Sequence of chain 1.D:
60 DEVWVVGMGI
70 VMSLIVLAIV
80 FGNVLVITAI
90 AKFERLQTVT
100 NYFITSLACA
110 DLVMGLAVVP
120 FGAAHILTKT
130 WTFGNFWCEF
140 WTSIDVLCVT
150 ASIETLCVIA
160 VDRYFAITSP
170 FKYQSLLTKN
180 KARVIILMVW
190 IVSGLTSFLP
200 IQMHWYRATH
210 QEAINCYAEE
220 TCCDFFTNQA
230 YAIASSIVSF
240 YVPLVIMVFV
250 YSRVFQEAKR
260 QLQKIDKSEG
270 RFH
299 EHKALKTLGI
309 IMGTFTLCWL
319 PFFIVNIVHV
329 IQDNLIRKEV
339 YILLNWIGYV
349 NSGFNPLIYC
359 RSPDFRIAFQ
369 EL

Binding-site contacts:
Ligand atom CAC contacts residue SER234 of chain 1.D at 3.3 Å.
Ligand atom OAM contacts residue TYR347 of chain 1.D at 4.4 Å.
Ligand atom CAB contacts residue VAL148 of chain 1.D at 4.3 Å (hydrophobic).
Ligand atom OAL contacts residue SER234 of chain 1.D at 2.4 Å (h-bond).
Ligand atom CAH contacts residue PHE224 of chain 1.D at 3.1 Å (hydrophobic).
Ligand atom CAE contacts residue PHE224 of chain 1.D at 4.3 Å (hydrophobic).
Ligand atom CAH contacts residue TYR339 of chain 1.D at 4.0 Å (hydrophobic).
Ligand atom CAH contacts residue PHE320 of chain 1.D at 4.0 Å (hydrophobic).
Ligand atom CAJ contacts residue ASP144 of chain 1.D at 3.7 Å.
Ligand atom CAA contacts residue VAL145 of chain 1.D at 4.2 Å (hydrophobic).
Ligand atom CAO contacts residue ASP144 of chain 1.D at 3.9 Å.
Ligand atom CAG contacts residue ASN324 of chain 1.D at 4.3 Å.
Ligand atom OAK contacts residue PHE224 of chain 1.D at 4.5 Å.
Ligand atom OAM contacts residue ASP144 of chain 1.D at 2.7 Å (salt-bridge).
Ligand atom CAD contacts residue ASN324 of chain 1.D at 4.0 Å.
Ligand atom NAN contacts residue ASP144 of chain 1.D at 3.1 Å (salt-bridge).
Ligand atom CAO contacts residue PHE224 of chain 1.D at 4.4 Å (hydrophobic).
Ligand atom OAL contacts residue VAL145 of chain 1.D at 4.2 Å.
Ligand atom OAM contacts residue VAL148 of chain 1.D at 4.0 Å.
Ligand atom CAF contacts residue VAL145 of chain 1.D at 4.4 Å (hydrophobic).
Ligand atom CAA contacts residue VAL148 of chain 1.D at 4.0 Å (hydrophobic).
Ligand atom CAI contacts residue ASP144 of chain 1.D at 3.5 Å.
Ligand atom OAL contacts residue SER235 of chain 1.D at 4.1 Å.
Ligand atom NAN contacts residue TYR347 of chain 1.D at 3.9 Å.
Ligand atom CAE contacts residue ASN324 of chain 1.D at 4.4 Å.
Ligand atom CAD contacts residue SER234 of chain 1.D at 3.5 Å.
Ligand atom CAB contacts residue VAL145 of chain 1.D at 3.8 Å (hydrophobic).
Ligand atom CAG contacts residue TYR339 of chain 1.D at 3.9 Å (hydrophobic).
Ligand atom CAI contacts residue PHE320 of chain 1.D at 4.3 Å (hydrophobic).
Ligand atom CAG contacts residue PHE320 of chain 1.D at 4.1 Å (hydrophobic).
Ligand atom CAI contacts residue PHE224 of chain 1.D at 4.4 Å (hydrophobic).
Ligand atom CAO contacts residue TYR347 of chain 1.D at 4.5 Å (hydrophobic).
Ligand atom OAL contacts residue SER238 of chain 1.D at 4.2 Å.
Ligand atom OAK contacts residue SER234 of chain 1.D at 2.9 Å (h-bond).
Ligand atom CAC contacts residue VAL145 of chain 1.D at 4.0 Å (hydrophobic).
Ligand atom CAJ contacts residue PHE320 of chain 1.D at 3.6 Å (hydrophobic).
Ligand atom CAE contacts residue PHE320 of chain 1.D at 4.3 Å (hydrophobic).
Ligand atom CAG contacts residue PHE224 of chain 1.D at 3.0 Å (hydrophobic).
Ligand atom OAK contacts residue ASN324 of chain 1.D at 3.6 Å.
Ligand atom CAF contacts residue PHE320 of chain 1.D at 4.0 Å (hydrophobic).

This protein binds this small molecule.
Small molecule (SMILES): CN[C@@H]1CCc2c(ccc(O)c2O)[C@H]1O